Sequence of chain 4.A:
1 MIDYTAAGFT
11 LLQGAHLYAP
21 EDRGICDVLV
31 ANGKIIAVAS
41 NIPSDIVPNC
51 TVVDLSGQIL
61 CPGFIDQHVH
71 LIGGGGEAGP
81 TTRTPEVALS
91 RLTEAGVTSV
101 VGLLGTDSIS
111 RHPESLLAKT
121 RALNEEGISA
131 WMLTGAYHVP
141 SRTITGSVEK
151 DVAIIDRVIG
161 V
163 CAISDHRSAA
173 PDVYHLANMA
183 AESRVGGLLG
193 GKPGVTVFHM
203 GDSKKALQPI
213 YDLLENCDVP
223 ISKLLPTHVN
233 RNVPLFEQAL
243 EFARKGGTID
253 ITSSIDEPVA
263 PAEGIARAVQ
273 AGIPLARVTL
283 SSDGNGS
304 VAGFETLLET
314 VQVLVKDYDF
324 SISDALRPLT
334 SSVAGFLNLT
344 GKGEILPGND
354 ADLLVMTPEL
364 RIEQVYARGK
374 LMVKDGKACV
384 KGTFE

Binding-site contacts:
Ligand atom CA contacts residue ARG169 of chain 4.A at 3.1 Å.
Ligand atom C contacts residue ARG169 of chain 4.A at 4.4 Å.
Ligand atom ND2 contacts residue GLU77 of chain 4.A at 4.1 Å.
Ligand atom N contacts residue TYR137 of chain 4.A at 4.0 Å.
Ligand atom OD1 contacts residue ARG169 of chain 4.A at 3.9 Å.
Ligand atom C contacts residue SER289 of chain 4.A at 4.3 Å.
Ligand atom OXT contacts residue ASP285 of chain 4.A at 3.5 Å (salt-bridge).
Ligand atom N contacts residue ZN1 of chain 4.E at 4.2 Å.
Ligand atom O contacts residue HIS230 of chain 4.A at 3.4 Å (h-bond).
Ligand atom CA contacts residue ZN1 of chain 4.E at 4.5 Å.
Ligand atom CB contacts residue ARG169 of chain 4.A at 3.6 Å.
Ligand atom C contacts residue SO41 of chain 4.C at 3.8 Å.
Ligand atom C contacts residue ZN1 of chain 4.E at 4.0 Å.
Ligand atom CG contacts residue ARG233 of chain 4.A at 3.9 Å.
Ligand atom OD1 contacts residue ARG233 of chain 4.A at 2.8 Å (salt-bridge).
Ligand atom N contacts residue HIS230 of chain 4.A at 4.1 Å.
Ligand atom O contacts residue TYR137 of chain 4.A at 3.9 Å.
Ligand atom CG contacts residue ARG169 of chain 4.A at 3.4 Å.
Ligand atom N contacts residue ARG233 of chain 4.A at 3.5 Å (salt-bridge).
Ligand atom CA contacts residue TYR137 of chain 4.A at 3.6 Å (hydrophobic).
Ligand atom N contacts residue ARG169 of chain 4.A at 3.3 Å (salt-bridge).
Ligand atom ND2 contacts residue ARG169 of chain 4.A at 2.8 Å (salt-bridge).
Ligand atom O contacts residue ASP285 of chain 4.A at 2.8 Å (salt-bridge).
Ligand atom C contacts residue TYR137 of chain 4.A at 3.9 Å (hydrophobic).
Ligand atom CB contacts residue SER289 of chain 4.A at 4.1 Å.
Ligand atom O contacts residue HIS201 of chain 4.A at 4.2 Å.
Ligand atom O contacts residue SO41 of chain 4.C at 3.9 Å.
Ligand atom C contacts residue ASP285 of chain 4.A at 3.5 Å.
Ligand atom OXT contacts residue SO41 of chain 4.C at 3.6 Å.
Ligand atom OXT contacts residue SER289 of chain 4.A at 3.2 Å (h-bond).
Ligand atom C contacts residue ZN1 of chain 4.D at 4.1 Å.
Ligand atom CA contacts residue HIS201 of chain 4.A at 3.9 Å.
Ligand atom C contacts residue HIS230 of chain 4.A at 4.4 Å.
Ligand atom O contacts residue ZN1 of chain 4.E at 3.0 Å.
Ligand atom O contacts residue ZN1 of chain 4.D at 3.1 Å.
Ligand atom N contacts residue HIS201 of chain 4.A at 3.1 Å.

A small-molecule ligand and the protein it binds are described below.
Small molecule (SMILES): NC(=O)C[C@H](N)C(=O)O